Sequence of chain 1.B:
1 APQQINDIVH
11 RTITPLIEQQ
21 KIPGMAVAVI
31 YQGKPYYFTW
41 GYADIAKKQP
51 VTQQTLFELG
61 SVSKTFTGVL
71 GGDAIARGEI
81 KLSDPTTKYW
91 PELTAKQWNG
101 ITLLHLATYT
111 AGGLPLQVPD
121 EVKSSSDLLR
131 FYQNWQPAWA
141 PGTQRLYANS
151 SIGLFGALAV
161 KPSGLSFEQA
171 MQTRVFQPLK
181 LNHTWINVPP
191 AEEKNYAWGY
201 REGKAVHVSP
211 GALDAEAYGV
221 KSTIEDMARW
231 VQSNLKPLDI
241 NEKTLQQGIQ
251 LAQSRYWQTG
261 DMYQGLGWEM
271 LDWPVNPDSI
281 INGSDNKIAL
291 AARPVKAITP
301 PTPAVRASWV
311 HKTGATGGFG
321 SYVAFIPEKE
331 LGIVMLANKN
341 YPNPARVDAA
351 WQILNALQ

This protein binds this small molecule.
Small molecule (SMILES): O=C(O)/C=C/c1cccc([C@H](NC(=O)Cc2cccs2)B(O)O)c1

Binding-site contacts:
Ligand atom CAM contacts residue LEU116 of chain 1.B at 3.9 Å (hydrophobic).
Ligand atom N contacts residue TYR218 of chain 1.B at 4.0 Å.
Ligand atom OAI contacts residue TYR218 of chain 1.B at 3.6 Å.
Ligand atom OAO contacts residue GLY314 of chain 1.B at 3.4 Å.
Ligand atom CAL contacts residue SER61 of chain 1.B at 3.7 Å.
Ligand atom CAN contacts residue LEU116 of chain 1.B at 3.6 Å (hydrophobic).
Ligand atom N contacts residue ALA315 of chain 1.B at 3.1 Å (h-bond).
Ligand atom N contacts residue SER61 of chain 1.B at 3.1 Å (h-bond).
Ligand atom CAE contacts residue THR316 of chain 1.B at 3.6 Å.
Ligand atom OAI contacts residue GLN117 of chain 1.B at 3.7 Å.
Ligand atom CAN contacts residue GLN117 of chain 1.B at 3.4 Å.
Ligand atom SAD contacts residue GLY317 of chain 1.B at 3.9 Å.
Ligand atom CAG contacts residue TYR218 of chain 1.B at 3.5 Å (hydrophobic).
Ligand atom C21 contacts residue ASN286 of chain 1.B at 3.8 Å.
Ligand atom CAF contacts residue ALA315 of chain 1.B at 3.5 Å (hydrophobic).
Ligand atom OAO contacts residue ALA315 of chain 1.B at 2.7 Å (h-bond).
Ligand atom CAH contacts residue ASN149 of chain 1.B at 3.9 Å.
Ligand atom CAE contacts residue ALA315 of chain 1.B at 3.5 Å (hydrophobic).
Ligand atom SAD contacts residue THR316 of chain 1.B at 3.9 Å.
Ligand atom CAF contacts residue THR316 of chain 1.B at 3.7 Å.
Ligand atom B contacts residue LYS64 of chain 1.B at 4.0 Å.
Ligand atom OAT contacts residue TYR147 of chain 1.B at 2.5 Å (h-bond).
Ligand atom CAH contacts residue TYR218 of chain 1.B at 3.7 Å (hydrophobic).
Ligand atom B contacts residue TYR147 of chain 1.B at 3.5 Å.
Ligand atom B contacts residue SER61 of chain 1.B at 1.4 Å.
Ligand atom CAK contacts residue SER61 of chain 1.B at 2.4 Å.
Ligand atom OAO contacts residue SER61 of chain 1.B at 2.2 Å (h-bond).
Ligand atom CAB contacts residue GLY317 of chain 1.B at 3.4 Å.
Ligand atom OAI contacts residue ASN149 of chain 1.B at 2.9 Å (h-bond).
Ligand atom CAH contacts residue ALA315 of chain 1.B at 3.7 Å (hydrophobic).
Ligand atom CAC contacts residue GLY317 of chain 1.B at 3.7 Å.
Ligand atom O23 contacts residue ASN286 of chain 1.B at 3.2 Å (h-bond).
Ligand atom CAK contacts residue ASN149 of chain 1.B at 4.0 Å.
Ligand atom O24 contacts residue ASN340 of chain 1.B at 3.0 Å (h-bond).
Ligand atom CAM contacts residue GLN117 of chain 1.B at 3.8 Å.
Ligand atom CAC contacts residue THR316 of chain 1.B at 3.7 Å.
Ligand atom CAG contacts residue ALA315 of chain 1.B at 3.3 Å (hydrophobic).
Ligand atom CAB contacts residue THR316 of chain 1.B at 3.8 Å.
Ligand atom OAT contacts residue SER61 of chain 1.B at 2.3 Å (h-bond).
Ligand atom C22 contacts residue ASN286 of chain 1.B at 3.8 Å.